Sequence of chain 38.B:
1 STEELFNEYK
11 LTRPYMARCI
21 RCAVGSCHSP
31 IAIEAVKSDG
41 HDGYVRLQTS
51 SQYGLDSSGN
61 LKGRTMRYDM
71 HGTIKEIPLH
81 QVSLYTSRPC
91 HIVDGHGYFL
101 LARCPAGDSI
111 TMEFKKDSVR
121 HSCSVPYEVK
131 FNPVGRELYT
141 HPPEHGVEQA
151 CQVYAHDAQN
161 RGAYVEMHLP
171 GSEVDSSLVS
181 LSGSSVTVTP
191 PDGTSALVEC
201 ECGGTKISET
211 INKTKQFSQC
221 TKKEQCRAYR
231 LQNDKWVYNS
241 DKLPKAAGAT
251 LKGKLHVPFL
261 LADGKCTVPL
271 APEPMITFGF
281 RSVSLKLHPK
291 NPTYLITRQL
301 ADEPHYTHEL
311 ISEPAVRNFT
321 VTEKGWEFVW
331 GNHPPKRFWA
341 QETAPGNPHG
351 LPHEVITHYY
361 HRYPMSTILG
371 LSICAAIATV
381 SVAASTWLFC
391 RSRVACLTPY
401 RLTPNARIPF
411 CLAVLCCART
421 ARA

A protein and the small-molecule ligand that binds it are described below.
Small molecule (SMILES): CC(=O)N[C@@H]1[C@@H](O)[C@H](O)[C@@H](CO)O[C@H]1O

Binding-site contacts:
Ligand atom O6 contacts residue ASN212 of chain 38.B at 4.4 Å.
Ligand atom N2 contacts residue ASN212 of chain 38.B at 2.9 Å (h-bond).
Ligand atom C5 contacts residue ASN212 of chain 38.B at 3.7 Å.
Ligand atom C1 contacts residue ILE211 of chain 38.B at 4.1 Å (hydrophobic).
Ligand atom C1 contacts residue ASN212 of chain 38.B at 1.4 Å.
Ligand atom C4 contacts residue ASN212 of chain 38.B at 4.2 Å.
Ligand atom O7 contacts residue ASN212 of chain 38.B at 4.5 Å.
Ligand atom O5 contacts residue ASN212 of chain 38.B at 2.4 Å (h-bond).
Ligand atom C2 contacts residue ASN212 of chain 38.B at 2.5 Å.
Ligand atom C7 contacts residue ASN212 of chain 38.B at 3.9 Å.
Ligand atom N2 contacts residue ILE211 of chain 38.B at 4.0 Å.
Ligand atom C3 contacts residue ASN212 of chain 38.B at 3.8 Å.